Sequence of chain 50.E:
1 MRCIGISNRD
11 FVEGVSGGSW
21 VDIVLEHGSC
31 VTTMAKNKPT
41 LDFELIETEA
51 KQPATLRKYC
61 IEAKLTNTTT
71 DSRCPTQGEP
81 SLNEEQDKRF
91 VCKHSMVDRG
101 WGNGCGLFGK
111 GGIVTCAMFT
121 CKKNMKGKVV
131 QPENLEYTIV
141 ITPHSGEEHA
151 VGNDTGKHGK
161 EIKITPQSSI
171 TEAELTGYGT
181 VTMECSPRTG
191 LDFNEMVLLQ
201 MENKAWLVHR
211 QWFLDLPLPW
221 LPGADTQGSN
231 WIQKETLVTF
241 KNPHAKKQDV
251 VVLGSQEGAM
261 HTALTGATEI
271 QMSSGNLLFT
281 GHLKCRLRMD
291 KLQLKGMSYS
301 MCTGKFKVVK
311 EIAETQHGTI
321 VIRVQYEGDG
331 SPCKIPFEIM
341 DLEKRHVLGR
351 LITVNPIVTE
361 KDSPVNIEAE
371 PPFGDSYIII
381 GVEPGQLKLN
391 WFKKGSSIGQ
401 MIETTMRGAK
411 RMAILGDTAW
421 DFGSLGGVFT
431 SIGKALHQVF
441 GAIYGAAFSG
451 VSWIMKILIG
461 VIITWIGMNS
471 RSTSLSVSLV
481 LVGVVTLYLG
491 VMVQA

Binding-site contacts:
Ligand atom C3 contacts residue ASN67 of chain 50.E at 3.8 Å.
Ligand atom N2 contacts residue ASN67 of chain 50.E at 3.1 Å (h-bond).
Ligand atom C7 contacts residue ASN67 of chain 50.E at 3.6 Å.
Ligand atom O5 contacts residue TYR60 of chain 50.G at 3.5 Å.
Ligand atom C2 contacts residue GLN65 of chain 50.G at 3.4 Å.
Ligand atom O4 contacts residue ASP66 of chain 50.G at 4.2 Å.
Ligand atom C8 contacts residue GLN65 of chain 50.G at 3.5 Å.
Ligand atom O7 contacts residue ARG89 of chain 50.E at 4.0 Å.
Ligand atom O5 contacts residue GLN65 of chain 50.G at 3.9 Å.
Ligand atom O5 contacts residue ASN67 of chain 50.E at 2.4 Å (h-bond).
Ligand atom O6 contacts residue ASP66 of chain 50.G at 2.8 Å (salt-bridge).
Ligand atom O3 contacts residue GLN65 of chain 50.G at 3.2 Å.
Ligand atom C1 contacts residue GLN65 of chain 50.G at 3.7 Å.
Ligand atom O3 contacts residue ASN67 of chain 50.E at 4.4 Å.
Ligand atom C5 contacts residue ASN67 of chain 50.E at 3.6 Å.
Ligand atom C5 contacts residue TYR60 of chain 50.G at 4.2 Å (hydrophobic).
Ligand atom C6 contacts residue ASP66 of chain 50.G at 4.2 Å.
Ligand atom C2 contacts residue ASN67 of chain 50.E at 2.5 Å.
Ligand atom C6 contacts residue TYR60 of chain 50.G at 3.8 Å (hydrophobic).
Ligand atom O7 contacts residue ASN67 of chain 50.E at 4.1 Å.
Ligand atom C4 contacts residue ASP66 of chain 50.G at 3.8 Å.
Ligand atom C4 contacts residue ASN67 of chain 50.E at 4.2 Å.
Ligand atom C8 contacts residue ASN67 of chain 50.E at 3.6 Å.
Ligand atom C6 contacts residue GLN65 of chain 50.G at 4.1 Å.
Ligand atom O6 contacts residue GLN65 of chain 50.G at 4.2 Å.
Ligand atom C1 contacts residue ASN67 of chain 50.E at 1.4 Å.
Ligand atom C3 contacts residue ASP66 of chain 50.G at 4.3 Å.
Ligand atom N2 contacts residue GLN65 of chain 50.G at 4.5 Å.
Ligand atom C3 contacts residue GLN65 of chain 50.G at 4.1 Å.
Ligand atom O3 contacts residue ASP66 of chain 50.G at 3.8 Å.
Ligand atom O7 contacts residue MET118 of chain 50.E at 3.9 Å.

Sequence of chain 50.G:
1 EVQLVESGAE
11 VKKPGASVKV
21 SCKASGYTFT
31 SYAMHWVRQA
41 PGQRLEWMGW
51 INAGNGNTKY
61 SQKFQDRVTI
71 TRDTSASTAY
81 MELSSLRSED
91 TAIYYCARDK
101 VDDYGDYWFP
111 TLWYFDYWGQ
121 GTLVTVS

This protein binds this small molecule.
Small molecule (SMILES): CC(=O)N[C@@H]1[C@@H](O)[C@H](O)[C@@H](CO)O[C@H]1O